The small molecule below binds the protein below.
Small molecule (SMILES): CC(C)CCC[C@@H](C)[C@H]1CC[C@H]2[C@@H]3CC=C4C[C@@H](O)CC[C@]4(C)[C@H]3CC[C@]12C

Sequence of chain 1.A:
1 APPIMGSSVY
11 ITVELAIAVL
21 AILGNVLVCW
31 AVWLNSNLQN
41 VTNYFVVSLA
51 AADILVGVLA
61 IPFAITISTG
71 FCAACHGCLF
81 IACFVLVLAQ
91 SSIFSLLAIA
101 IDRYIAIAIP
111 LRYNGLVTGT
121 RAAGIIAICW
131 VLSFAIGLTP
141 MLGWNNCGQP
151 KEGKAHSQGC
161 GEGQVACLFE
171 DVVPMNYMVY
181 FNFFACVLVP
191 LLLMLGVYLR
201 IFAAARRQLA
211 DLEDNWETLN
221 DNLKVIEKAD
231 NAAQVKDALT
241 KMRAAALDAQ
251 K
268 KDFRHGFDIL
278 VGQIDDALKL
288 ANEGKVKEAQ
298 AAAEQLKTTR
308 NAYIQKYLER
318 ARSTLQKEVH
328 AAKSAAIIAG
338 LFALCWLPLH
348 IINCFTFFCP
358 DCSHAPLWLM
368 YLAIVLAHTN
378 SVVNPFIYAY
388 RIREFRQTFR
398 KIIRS

Binding-site contacts:
Ligand atom C3 contacts residue ALA73 of chain 1.A at 4.3 Å (hydrophobic).
Ligand atom C2 contacts residue PHE71 of chain 1.A at 4.5 Å (hydrophobic).
Ligand atom C11 contacts residue ILE81 of chain 1.A at 4.5 Å (hydrophobic).
Ligand atom C19 contacts residue GLY77 of chain 1.A at 3.2 Å.
Ligand atom C19 contacts residue CYS78 of chain 1.A at 4.3 Å (hydrophobic).
Ligand atom C23 contacts residue LEU59 of chain 1.A at 4.2 Å (hydrophobic).
Ligand atom C4 contacts residue GLY77 of chain 1.A at 4.2 Å.
Ligand atom O1 contacts residue ALA74 of chain 1.A at 3.4 Å (h-bond).
Ligand atom C5 contacts residue GLY77 of chain 1.A at 4.2 Å.
Ligand atom C3 contacts residue ALA74 of chain 1.A at 4.4 Å (hydrophobic).
Ligand atom C6 contacts residue GLY77 of chain 1.A at 4.4 Å.
Ligand atom C18 contacts residue PHE63 of chain 1.A at 4.1 Å (hydrophobic).
Ligand atom O1 contacts residue ALA73 of chain 1.A at 3.6 Å.
Ligand atom C2 contacts residue ALA73 of chain 1.A at 3.8 Å (hydrophobic).
Ligand atom C18 contacts residue ILE81 of chain 1.A at 4.1 Å (hydrophobic).
Ligand atom C4 contacts residue ALA74 of chain 1.A at 4.4 Å (hydrophobic).
Ligand atom C18 contacts residue PHE80 of chain 1.A at 3.8 Å (hydrophobic).